Binding-site contacts:
Ligand atom C14 contacts residue ALA37 of chain 6.A at 3.7 Å (hydrophobic).
Ligand atom C17 contacts residue MET105 of chain 6.A at 3.6 Å (hydrophobic).
Ligand atom N8 contacts residue LEU73 of chain 6.A at 3.5 Å.
Ligand atom C15 contacts residue ALA37 of chain 6.A at 3.7 Å (hydrophobic).
Ligand atom N10 contacts residue LEU73 of chain 6.A at 3.9 Å.
Ligand atom C18 contacts residue THR10 of chain 6.A at 3.7 Å.
Ligand atom C17 contacts residue ASN106 of chain 6.A at 3.5 Å.
Ligand atom BR contacts residue GLY9 of chain 6.A at 3.5 Å.
Ligand atom C20 contacts residue ALA37 of chain 6.A at 3.8 Å (hydrophobic).
Ligand atom C19 contacts residue ALA37 of chain 6.A at 3.7 Å (hydrophobic).
Ligand atom C5 contacts residue GLU134 of chain 10.A at 4.2 Å.
Ligand atom C12 contacts residue ASP72 of chain 6.A at 3.9 Å.
Ligand atom C17 contacts residue LEU109 of chain 6.A at 4.1 Å (hydrophobic).
Ligand atom C18 contacts residue ALA37 of chain 6.A at 3.8 Å (hydrophobic).
Ligand atom C2 contacts residue MET74 of chain 6.A at 3.7 Å (hydrophobic).
Ligand atom C6 contacts residue MET74 of chain 6.A at 3.7 Å (hydrophobic).
Ligand atom C2 contacts residue LEU73 of chain 6.A at 3.5 Å (hydrophobic).
Ligand atom N10 contacts residue MET74 of chain 6.A at 3.7 Å.
Ligand atom C7 contacts residue LEU102 of chain 6.A at 3.7 Å (hydrophobic).
Ligand atom N1 contacts residue MET74 of chain 6.A at 4.2 Å.
Ligand atom C17 contacts residue LEU102 of chain 6.A at 3.6 Å (hydrophobic).
Ligand atom N10 contacts residue ASP72 of chain 6.A at 3.2 Å (salt-bridge).
Ligand atom C9 contacts residue LEU73 of chain 6.A at 4.1 Å (hydrophobic).
Ligand atom C13 contacts residue PHE70 of chain 6.A at 3.9 Å (hydrophobic).
Ligand atom C6 contacts residue LEU73 of chain 6.A at 4.0 Å (hydrophobic).
Ligand atom C12 contacts residue HIS138 of chain 10.A at 4.2 Å.
Ligand atom C9 contacts residue VAL135 of chain 10.A at 4.1 Å (hydrophobic).
Ligand atom C6 contacts residue ASP72 of chain 6.A at 4.2 Å.
Ligand atom C19 contacts residue THR10 of chain 6.A at 3.7 Å.
Ligand atom C13 contacts residue ALA37 of chain 6.A at 3.7 Å (hydrophobic).
Ligand atom C17 contacts residue VAL135 of chain 10.A at 3.9 Å (hydrophobic).
Ligand atom O11 contacts residue GLU134 of chain 10.A at 3.4 Å.
Ligand atom N3 contacts residue MET74 of chain 6.A at 2.9 Å (h-bond).
Ligand atom C9 contacts residue LEU102 of chain 6.A at 3.6 Å (hydrophobic).
Ligand atom C7 contacts residue VAL135 of chain 10.A at 4.2 Å (hydrophobic).
Ligand atom N3 contacts residue LEU73 of chain 6.A at 3.6 Å.
Ligand atom C7 contacts residue LEU131 of chain 10.A at 4.1 Å (hydrophobic).
Ligand atom BR contacts residue PRO8 of chain 6.A at 3.9 Å.
Ligand atom BR contacts residue MET74 of chain 6.A at 3.9 Å.
Ligand atom N8 contacts residue MET74 of chain 6.A at 3.8 Å.

Sequence of chain 6.A:
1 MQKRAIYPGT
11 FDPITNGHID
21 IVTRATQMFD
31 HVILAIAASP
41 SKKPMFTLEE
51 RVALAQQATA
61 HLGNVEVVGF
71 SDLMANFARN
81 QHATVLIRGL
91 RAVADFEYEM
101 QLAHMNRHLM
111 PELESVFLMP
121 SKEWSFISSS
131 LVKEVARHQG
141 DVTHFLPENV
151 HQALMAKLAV

A protein and the small-molecule ligand that binds it are described below.
Small molecule (SMILES): CC1=Nc2nc(NCc3cccc(Br)c3)nn2C(=O)C1

Sequence of chain 10.A:
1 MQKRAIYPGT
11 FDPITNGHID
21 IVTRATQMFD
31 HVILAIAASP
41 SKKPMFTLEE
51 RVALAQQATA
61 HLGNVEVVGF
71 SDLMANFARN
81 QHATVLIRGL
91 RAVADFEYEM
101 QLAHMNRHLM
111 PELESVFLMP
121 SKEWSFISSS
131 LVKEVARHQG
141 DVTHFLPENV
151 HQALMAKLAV